Sequence of chain 1.A:
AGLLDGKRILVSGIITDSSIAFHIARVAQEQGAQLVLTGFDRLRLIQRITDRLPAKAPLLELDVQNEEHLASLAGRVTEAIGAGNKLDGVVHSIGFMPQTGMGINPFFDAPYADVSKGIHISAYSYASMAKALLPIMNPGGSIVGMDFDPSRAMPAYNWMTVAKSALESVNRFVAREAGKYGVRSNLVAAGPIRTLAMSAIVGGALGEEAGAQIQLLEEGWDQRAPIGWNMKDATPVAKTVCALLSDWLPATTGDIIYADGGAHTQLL

The protein below binds the small molecule below.
Small molecule (SMILES): O=C(NCc1cccnc1)NC1CCN(c2ncccn2)CC1

Binding-site contacts:
Ligand atom N23 contacts residue PHE97 of chain 1.A at 3.6 Å.
Ligand atom C08 contacts residue GLU219 of chain 1.A at 3.8 Å.
Ligand atom N09 contacts residue MET199 of chain 1.A at 3.5 Å.
Ligand atom C10 contacts residue GLU219 of chain 1.A at 3.8 Å.
Ligand atom N23 contacts residue MET98 of chain 1.A at 3.4 Å (h-bond).
Ligand atom C07 contacts residue LEU218 of chain 1.A at 3.8 Å (hydrophobic).
Ligand atom N03 contacts residue NAD1 of chain 1.B at 3.5 Å.
Ligand atom N09 contacts residue PRO193 of chain 1.A at 3.5 Å.
Ligand atom O01 contacts residue NAD1 of chain 1.B at 2.9 Å (h-bond).
Ligand atom C10 contacts residue PRO193 of chain 1.A at 3.8 Å (hydrophobic).
Ligand atom C13 contacts residue NAD1 of chain 1.B at 3.9 Å.
Ligand atom O01 contacts residue TYR158 of chain 1.A at 2.6 Å (h-bond).
Ligand atom C21 contacts residue PHE97 of chain 1.A at 3.9 Å (hydrophobic).
Ligand atom C18 contacts residue PHE97 of chain 1.A at 3.9 Å (hydrophobic).
Ligand atom C04 contacts residue TYR158 of chain 1.A at 3.8 Å (hydrophobic).
Ligand atom N09 contacts residue GLU219 of chain 1.A at 3.0 Å (salt-bridge).
Ligand atom N23 contacts residue MET103 of chain 1.A at 3.6 Å.
Ligand atom N03 contacts residue TYR158 of chain 1.A at 3.9 Å.
Ligand atom C16 contacts residue PHE97 of chain 1.A at 3.7 Å (hydrophobic).
Ligand atom C02 contacts residue NAD1 of chain 1.B at 3.7 Å.
Ligand atom C12 contacts residue NAD1 of chain 1.B at 3.7 Å.
Ligand atom C22 contacts residue PHE97 of chain 1.A at 3.5 Å (hydrophobic).
Ligand atom N03 contacts residue MET199 of chain 1.A at 3.6 Å (h-bond).
Ligand atom C07 contacts residue PHE149 of chain 1.A at 3.6 Å (hydrophobic).
Ligand atom C02 contacts residue TYR158 of chain 1.A at 3.6 Å (hydrophobic).
Ligand atom N15 contacts residue PHE97 of chain 1.A at 3.7 Å.
Ligand atom N11 contacts residue MET199 of chain 1.A at 3.9 Å.
Ligand atom C16 contacts residue GLY96 of chain 1.A at 3.8 Å.
Ligand atom N15 contacts residue GLY96 of chain 1.A at 3.3 Å (h-bond).
Ligand atom C10 contacts residue NAD1 of chain 1.B at 3.2 Å.
Ligand atom C10 contacts residue MET199 of chain 1.A at 3.5 Å (hydrophobic).
Ligand atom C22 contacts residue MET98 of chain 1.A at 3.4 Å (hydrophobic).
Ligand atom C05 contacts residue PHE149 of chain 1.A at 3.8 Å (hydrophobic).
Ligand atom C04 contacts residue NAD1 of chain 1.B at 3.4 Å.
Ligand atom C06 contacts residue PHE149 of chain 1.A at 3.3 Å (hydrophobic).
Ligand atom C05 contacts residue NAD1 of chain 1.B at 3.8 Å.
Ligand atom C22 contacts residue MET103 of chain 1.A at 3.8 Å (hydrophobic).
Ligand atom C04 contacts residue PHE149 of chain 1.A at 3.9 Å (hydrophobic).
Ligand atom C06 contacts residue TYR158 of chain 1.A at 3.5 Å (hydrophobic).
Ligand atom C14 contacts residue GLY96 of chain 1.A at 3.2 Å.